This protein binds this small molecule.
Small molecule (SMILES): Nc1nc(=O)c2ncn([C@@H]3O[C@H](CO[P](=O)(O)O[C@H]4[C@@H](O)[C@H](n5cnc6c(N)ncnc65)O[C@@H]4CO[P](=O)(O)O[C@H]4[C@@H](O)[C@H](n5ccc(=O)[nH]c5=O)O[C@@H]4CO)[C@@H](O[P](=O)(O)OC[C@H]4O[C@@H](n5ccc(=O)[nH]c5=O)[C@H](O)[C@@H]4O[P](=O)(O)OC[C@H]4O[C@@H](n5cnc6c(N)ncnc65)[C@H](O)[C@@H]4O)[C@H]3O)c2[nH]1

Sequence of chain 1.L:
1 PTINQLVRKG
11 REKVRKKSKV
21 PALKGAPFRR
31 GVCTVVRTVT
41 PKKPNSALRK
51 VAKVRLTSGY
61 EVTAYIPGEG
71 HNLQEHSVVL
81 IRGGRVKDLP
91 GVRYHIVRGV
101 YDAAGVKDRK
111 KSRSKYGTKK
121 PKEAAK

Sequence of chain 1.E:
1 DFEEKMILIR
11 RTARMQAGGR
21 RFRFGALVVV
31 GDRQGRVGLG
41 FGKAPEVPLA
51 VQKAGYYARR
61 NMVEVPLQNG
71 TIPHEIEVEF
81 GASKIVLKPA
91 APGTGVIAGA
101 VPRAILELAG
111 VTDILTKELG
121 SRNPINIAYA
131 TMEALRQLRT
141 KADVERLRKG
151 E

Binding-site contacts:
Ligand atom C2' contacts residue ARG20 of chain 1.E at 3.8 Å.
Ligand atom O3' contacts residue PRO44 of chain 1.L at 4.0 Å.
Ligand atom C3' contacts residue ARG20 of chain 1.E at 3.6 Å.
Ligand atom O2' contacts residue ARG20 of chain 1.E at 3.0 Å (salt-bridge).
Ligand atom O2' contacts residue PRO44 of chain 1.L at 3.6 Å (h-bond).
Ligand atom O3' contacts residue ARG20 of chain 1.E at 3.1 Å (salt-bridge).